A protein and the small-molecule ligand that binds it are described below.
Small molecule (SMILES): C[C@]1(OP(=O)(O)O)O[C@H](CO)[C@@H](O)[C@H](O)[C@H]1O

Sequence of chain 1.A:
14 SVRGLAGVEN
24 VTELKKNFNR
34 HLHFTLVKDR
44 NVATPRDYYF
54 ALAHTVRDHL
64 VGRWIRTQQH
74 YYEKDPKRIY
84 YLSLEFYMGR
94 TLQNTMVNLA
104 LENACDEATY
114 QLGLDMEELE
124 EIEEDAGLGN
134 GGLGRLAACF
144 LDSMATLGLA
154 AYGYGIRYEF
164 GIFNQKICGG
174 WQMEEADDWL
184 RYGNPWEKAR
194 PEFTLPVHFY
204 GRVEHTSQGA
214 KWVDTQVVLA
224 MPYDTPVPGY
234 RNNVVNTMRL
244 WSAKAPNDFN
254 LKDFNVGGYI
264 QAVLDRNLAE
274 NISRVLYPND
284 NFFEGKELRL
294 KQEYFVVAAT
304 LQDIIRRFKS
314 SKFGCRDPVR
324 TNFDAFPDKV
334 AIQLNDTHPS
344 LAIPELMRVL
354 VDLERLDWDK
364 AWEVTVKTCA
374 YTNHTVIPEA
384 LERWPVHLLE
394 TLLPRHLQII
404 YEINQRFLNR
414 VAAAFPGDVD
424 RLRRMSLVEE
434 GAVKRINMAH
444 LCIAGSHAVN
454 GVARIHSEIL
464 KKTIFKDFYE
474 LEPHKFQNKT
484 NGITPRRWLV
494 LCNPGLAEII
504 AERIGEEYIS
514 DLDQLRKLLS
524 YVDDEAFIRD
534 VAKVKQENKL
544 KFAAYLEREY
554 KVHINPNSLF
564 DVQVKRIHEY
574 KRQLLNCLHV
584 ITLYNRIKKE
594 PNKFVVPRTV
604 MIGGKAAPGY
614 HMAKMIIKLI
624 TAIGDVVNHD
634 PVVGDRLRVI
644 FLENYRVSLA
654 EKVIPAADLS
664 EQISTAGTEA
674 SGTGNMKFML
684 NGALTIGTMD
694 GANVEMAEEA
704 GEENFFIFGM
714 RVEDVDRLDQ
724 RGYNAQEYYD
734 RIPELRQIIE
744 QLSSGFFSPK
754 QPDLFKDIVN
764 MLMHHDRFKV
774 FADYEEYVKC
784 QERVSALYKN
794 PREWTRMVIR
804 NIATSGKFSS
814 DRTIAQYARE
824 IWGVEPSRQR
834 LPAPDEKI

Binding-site contacts:
Ligand atom O2 contacts residue ARG569 of chain 1.A at 3.7 Å.
Ligand atom OP2 contacts residue GLY135 of chain 1.A at 3.2 Å (h-bond).
Ligand atom OP2 contacts residue ARG569 of chain 1.A at 2.3 Å (salt-bridge).
Ligand atom O1 contacts residue ARG569 of chain 1.A at 3.2 Å (salt-bridge).
Ligand atom OP3 contacts residue GLU672 of chain 1.A at 3.5 Å (salt-bridge).
Ligand atom C5 contacts residue LEU136 of chain 1.A at 3.8 Å (hydrophobic).
Ligand atom C7 contacts residue ARG569 of chain 1.A at 3.9 Å.
Ligand atom C3 contacts residue GLU672 of chain 1.A at 3.7 Å.
Ligand atom O2 contacts residue TYR573 of chain 1.A at 3.2 Å (h-bond).
Ligand atom O6 contacts residue ASN484 of chain 1.A at 2.9 Å (h-bond).
Ligand atom OP1 contacts residue PLP1 of chain 1.D at 2.3 Å (h-bond).
Ligand atom OP1 contacts residue LYS574 of chain 1.A at 3.6 Å (salt-bridge).
Ligand atom P contacts residue PLP1 of chain 1.D at 3.4 Å.
Ligand atom OP3 contacts residue TYR573 of chain 1.A at 2.8 Å (h-bond).
Ligand atom O3 contacts residue GLY675 of chain 1.A at 3.1 Å (h-bond).
Ligand atom O5 contacts residue LEU136 of chain 1.A at 3.5 Å (h-bond).
Ligand atom O1 contacts residue GLY135 of chain 1.A at 3.8 Å.
Ligand atom O3 contacts residue SER674 of chain 1.A at 3.4 Å (h-bond).
Ligand atom OP3 contacts residue LYS574 of chain 1.A at 2.9 Å (salt-bridge).
Ligand atom O3 contacts residue ALA673 of chain 1.A at 3.5 Å (h-bond).
Ligand atom C4 contacts residue GLY675 of chain 1.A at 3.8 Å.
Ligand atom C6 contacts residue HIS377 of chain 1.A at 3.6 Å.
Ligand atom O5 contacts residue HIS377 of chain 1.A at 3.6 Å (h-bond).
Ligand atom O1 contacts residue LEU136 of chain 1.A at 3.6 Å (h-bond).
Ligand atom O4 contacts residue GLY675 of chain 1.A at 2.8 Å (h-bond).
Ligand atom OP2 contacts residue PLP1 of chain 1.D at 3.5 Å (h-bond).
Ligand atom OP3 contacts residue ARG569 of chain 1.A at 2.3 Å (salt-bridge).
Ligand atom P contacts residue LYS574 of chain 1.A at 3.8 Å.
Ligand atom C6 contacts residue GLY135 of chain 1.A at 3.6 Å.
Ligand atom O6 contacts residue HIS377 of chain 1.A at 2.7 Å (h-bond).
Ligand atom O4 contacts residue ASN484 of chain 1.A at 3.4 Å (h-bond).
Ligand atom C6 contacts residue ASN484 of chain 1.A at 3.3 Å.
Ligand atom O2 contacts residue GLU672 of chain 1.A at 3.3 Å (salt-bridge).
Ligand atom O4 contacts residue SER674 of chain 1.A at 3.7 Å.
Ligand atom P contacts residue ARG569 of chain 1.A at 2.6 Å.
Ligand atom O6 contacts residue VAL455 of chain 1.A at 3.9 Å.
Ligand atom O3 contacts residue GLU672 of chain 1.A at 2.9 Å (salt-bridge).
Ligand atom C5 contacts residue GLY135 of chain 1.A at 3.7 Å.
Ligand atom O6 contacts residue LEU139 of chain 1.A at 3.7 Å.
Ligand atom O4 contacts residue THR676 of chain 1.A at 3.6 Å.